A small-molecule ligand and the protein it binds are described below.
Small molecule (SMILES): COCC(CCO[C@H]1CC[C@@]2(C)C(=CC[C@H]3[C@@H]4C[C@@H]5O[C@]6(CC[C@@H](C)CO6)[C@@H](C)[C@@H]5[C@@]4(C)CC[C@@H]32)C1)COC

Binding-site contacts:
Ligand atom C77 contacts residue VAL525 of chain 1.A at 3.8 Å (hydrophobic).
Ligand atom C24 contacts residue TRP315 of chain 1.A at 3.5 Å (hydrophobic).
Ligand atom C77 contacts residue ALA522 of chain 1.A at 3.9 Å (hydrophobic).
Ligand atom C75 contacts residue ALA522 of chain 1.A at 3.8 Å (hydrophobic).
Ligand atom C12 contacts residue PHE319 of chain 1.A at 3.5 Å (hydrophobic).
Ligand atom C79 contacts residue ALA522 of chain 1.A at 3.8 Å (hydrophobic).
Ligand atom C18 contacts residue PHE319 of chain 1.A at 4.3 Å (hydrophobic).
Ligand atom C01 contacts residue PHE319 of chain 1.A at 4.0 Å (hydrophobic).
Ligand atom C21 contacts residue TRP315 of chain 1.A at 4.0 Å (hydrophobic).
Ligand atom C23 contacts residue TRP315 of chain 1.A at 3.9 Å (hydrophobic).
Ligand atom C75 contacts residue MET521 of chain 1.A at 3.9 Å (hydrophobic).
Ligand atom C19 contacts residue PHE319 of chain 1.A at 3.8 Å (hydrophobic).
Ligand atom C18 contacts residue TRP315 of chain 1.A at 4.2 Å (hydrophobic).
Ligand atom C22 contacts residue TRP315 of chain 1.A at 3.8 Å (hydrophobic).
Ligand atom C26 contacts residue TRP318 of chain 1.A at 3.5 Å (hydrophobic).
Ligand atom C50 contacts residue TRP315 of chain 1.A at 3.9 Å (hydrophobic).
Ligand atom C75 contacts residue LEU518 of chain 1.A at 3.8 Å (hydrophobic).
Ligand atom C17 contacts residue TRP315 of chain 1.A at 4.2 Å (hydrophobic).
Ligand atom C26 contacts residue TRP315 of chain 1.A at 4.5 Å (hydrophobic).
Ligand atom O25 contacts residue TRP318 of chain 1.A at 4.3 Å.
Ligand atom O80 contacts residue ALA522 of chain 1.A at 3.5 Å.
Ligand atom C09 contacts residue PHE319 of chain 1.A at 3.2 Å (hydrophobic).
Ligand atom C81 contacts residue VAL525 of chain 1.A at 3.9 Å (hydrophobic).
Ligand atom C21 contacts residue TRP318 of chain 1.A at 4.1 Å (hydrophobic).
Ligand atom C78 contacts residue ALA522 of chain 1.A at 4.0 Å (hydrophobic).
Ligand atom C19 contacts residue TRP315 of chain 1.A at 4.3 Å (hydrophobic).
Ligand atom C18 contacts residue TRP318 of chain 1.A at 4.0 Å (hydrophobic).
Ligand atom C11 contacts residue PHE319 of chain 1.A at 4.4 Å (hydrophobic).
Ligand atom C48 contacts residue TRP315 of chain 1.A at 3.8 Å (hydrophobic).
Ligand atom C10 contacts residue PHE319 of chain 1.A at 3.8 Å (hydrophobic).
Ligand atom C78 contacts residue VAL525 of chain 1.A at 4.1 Å (hydrophobic).
Ligand atom C74 contacts residue MET521 of chain 1.A at 4.3 Å (hydrophobic).
Ligand atom O20 contacts residue TRP318 of chain 1.A at 4.4 Å.
Ligand atom C10 contacts residue LEU518 of chain 1.A at 4.1 Å (hydrophobic).

Sequence of chain 1.A:
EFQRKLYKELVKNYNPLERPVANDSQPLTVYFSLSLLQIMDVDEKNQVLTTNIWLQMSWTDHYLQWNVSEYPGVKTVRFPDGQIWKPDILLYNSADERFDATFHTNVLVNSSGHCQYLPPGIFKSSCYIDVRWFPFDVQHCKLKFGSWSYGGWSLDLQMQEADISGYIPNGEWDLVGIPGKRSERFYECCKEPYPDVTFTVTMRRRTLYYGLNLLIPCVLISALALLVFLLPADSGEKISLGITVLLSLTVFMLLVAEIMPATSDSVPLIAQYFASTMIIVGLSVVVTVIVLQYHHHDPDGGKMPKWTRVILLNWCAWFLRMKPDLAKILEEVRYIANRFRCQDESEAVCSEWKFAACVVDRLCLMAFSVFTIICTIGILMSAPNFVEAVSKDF